A protein and the small-molecule ligand that binds it are described below.
Small molecule (SMILES): CC(=O)N[C@H]1[C@H](O[C@H]2[C@H](O)[C@@H](NC(C)=O)CO[C@@H]2CO)O[C@H](CO)[C@@H](O[C@@H]2O[C@H](CO[C@H]3O[C@H](CO)[C@@H](O)[C@H](O)[C@@H]3O)[C@@H](O)[C@H](O[C@H]3O[C@H](CO)[C@@H](O)[C@H](O)[C@@H]3O)[C@@H]2O)[C@@H]1O

Sequence of chain 2.D:
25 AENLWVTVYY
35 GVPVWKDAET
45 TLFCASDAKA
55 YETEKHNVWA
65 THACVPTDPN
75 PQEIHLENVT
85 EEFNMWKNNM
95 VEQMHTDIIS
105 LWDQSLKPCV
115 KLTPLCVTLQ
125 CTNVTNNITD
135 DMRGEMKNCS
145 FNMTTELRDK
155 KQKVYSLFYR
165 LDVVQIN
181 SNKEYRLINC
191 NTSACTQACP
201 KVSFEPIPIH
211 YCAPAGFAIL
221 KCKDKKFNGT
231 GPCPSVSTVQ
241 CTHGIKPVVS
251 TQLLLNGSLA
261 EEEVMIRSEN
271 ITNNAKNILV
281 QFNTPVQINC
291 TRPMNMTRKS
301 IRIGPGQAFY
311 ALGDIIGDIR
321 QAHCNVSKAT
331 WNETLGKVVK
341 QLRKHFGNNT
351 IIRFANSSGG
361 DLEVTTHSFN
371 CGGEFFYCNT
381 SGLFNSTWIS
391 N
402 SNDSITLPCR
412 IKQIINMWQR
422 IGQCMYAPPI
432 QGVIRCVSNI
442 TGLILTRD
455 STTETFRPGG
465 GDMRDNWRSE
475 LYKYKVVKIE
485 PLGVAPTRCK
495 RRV

Binding-site contacts:
Ligand atom O4 contacts residue TYR159 of chain 2.D at 4.5 Å.
Ligand atom O5 contacts residue TYR159 of chain 2.D at 3.9 Å.
Ligand atom O6 contacts residue SER144 of chain 2.D at 3.8 Å.
Ligand atom O7 contacts residue THR129 of chain 2.D at 2.3 Å (h-bond).
Ligand atom O6 contacts residue TYR159 of chain 2.D at 3.9 Å.
Ligand atom C3 contacts residue TYR159 of chain 2.D at 3.6 Å (hydrophobic).
Ligand atom O5 contacts residue ASN142 of chain 2.D at 2.3 Å (h-bond).
Ligand atom C8 contacts residue THR129 of chain 2.D at 3.8 Å.
Ligand atom C5 contacts residue TYR159 of chain 2.D at 3.7 Å (hydrophobic).
Ligand atom C4 contacts residue TYR159 of chain 2.D at 4.3 Å (hydrophobic).
Ligand atom C8 contacts residue VAL128 of chain 2.D at 4.3 Å (hydrophobic).
Ligand atom O7 contacts residue ASN142 of chain 2.D at 2.7 Å (h-bond).
Ligand atom O7 contacts residue VAL128 of chain 2.D at 4.5 Å.
Ligand atom O7 contacts residue TYR159 of chain 2.D at 3.6 Å.
Ligand atom C2 contacts residue THR129 of chain 2.D at 4.5 Å.
Ligand atom C3 contacts residue ASN142 of chain 2.D at 3.8 Å.
Ligand atom C1 contacts residue ASN142 of chain 2.D at 1.4 Å.
Ligand atom C7 contacts residue ASN142 of chain 2.D at 3.0 Å.
Ligand atom N2 contacts residue THR129 of chain 2.D at 4.1 Å.
Ligand atom C8 contacts residue ILE315 of chain 2.D at 4.2 Å (hydrophobic).
Ligand atom C8 contacts residue ASN142 of chain 2.D at 4.3 Å.
Ligand atom C8 contacts residue LEU161 of chain 2.D at 4.1 Å (hydrophobic).
Ligand atom C1 contacts residue TYR159 of chain 2.D at 3.5 Å (hydrophobic).
Ligand atom C4 contacts residue ASN142 of chain 2.D at 4.2 Å.
Ligand atom N2 contacts residue TYR159 of chain 2.D at 3.9 Å.
Ligand atom C7 contacts residue THR129 of chain 2.D at 3.1 Å.
Ligand atom C8 contacts residue ASP314 of chain 2.D at 4.1 Å.
Ligand atom N2 contacts residue ASN142 of chain 2.D at 2.9 Å (h-bond).
Ligand atom C2 contacts residue ASN142 of chain 2.D at 2.5 Å.
Ligand atom C2 contacts residue TYR159 of chain 2.D at 3.9 Å (hydrophobic).
Ligand atom C5 contacts residue ASN142 of chain 2.D at 3.6 Å.